Sequence of chain 1.D:
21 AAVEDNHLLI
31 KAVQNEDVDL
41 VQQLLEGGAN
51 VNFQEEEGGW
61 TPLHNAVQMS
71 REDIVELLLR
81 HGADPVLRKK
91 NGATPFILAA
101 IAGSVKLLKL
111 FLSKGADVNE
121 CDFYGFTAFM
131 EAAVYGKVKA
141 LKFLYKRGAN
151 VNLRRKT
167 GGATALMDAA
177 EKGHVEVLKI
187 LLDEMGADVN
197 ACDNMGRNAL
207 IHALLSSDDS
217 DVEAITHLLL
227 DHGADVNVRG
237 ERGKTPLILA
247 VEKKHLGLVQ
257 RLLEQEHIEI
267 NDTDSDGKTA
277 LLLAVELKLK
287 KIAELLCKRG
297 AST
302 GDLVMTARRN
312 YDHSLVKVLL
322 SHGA

The small molecule below binds the protein below.
Small molecule (SMILES): Nc1ncnc2c1ncn2[C@@H]1O[C@H](CO[P](=O)(O)O[C@@H]2[C@H](O)[C@@H](CO[P](=O)(O)O[C@@H]3[C@H](O)[C@@H](COP(=O)(O)O)O[C@H]3n3cnc4c(N)ncnc43)O[C@H]2n2cnc3c(N)ncnc32)[C@@H](O)[C@H]1O

Binding-site contacts:
Ligand atom N7 contacts residue PHE126 of chain 1.D at 3.7 Å.
Ligand atom N6 contacts residue GLU131 of chain 1.D at 2.9 Å (salt-bridge).
Ligand atom N29 contacts residue TRP60 of chain 1.D at 3.3 Å (h-bond).
Ligand atom C25 contacts residue TRP60 of chain 1.D at 3.4 Å (hydrophobic).
Ligand atom C2 contacts residue PHE126 of chain 1.D at 3.7 Å (hydrophobic).
Ligand atom N1 contacts residue GLU131 of chain 1.D at 2.4 Å (salt-bridge).
Ligand atom ON' contacts residue GLU57 of chain 1.D at 3.6 Å.
Ligand atom C5 contacts residue PHE126 of chain 1.D at 3.4 Å (hydrophobic).
Ligand atom C28 contacts residue TRP60 of chain 1.D at 3.3 Å (hydrophobic).
Ligand atom OM' contacts residue GLU57 of chain 1.D at 3.6 Å (salt-bridge).
Ligand atom N26 contacts residue ASN65 of chain 1.D at 2.8 Å (h-bond).
Ligand atom OO' contacts residue GLY58 of chain 1.D at 3.1 Å.
Ligand atom N16 contacts residue TYR135 of chain 1.D at 3.6 Å.
Ligand atom N11 contacts residue TYR135 of chain 1.D at 2.4 Å (h-bond).
Ligand atom C6 contacts residue PHE126 of chain 1.D at 3.5 Å (hydrophobic).
Ligand atom O5' contacts residue PHE126 of chain 1.D at 3.6 Å.
Ligand atom N3 contacts residue PHE126 of chain 1.D at 3.6 Å.
Ligand atom C12 contacts residue TYR135 of chain 1.D at 3.2 Å (hydrophobic).
Ligand atom O2P contacts residue ARG155 of chain 1.D at 2.7 Å (salt-bridge).
Ligand atom N21 contacts residue GLN68 of chain 1.D at 2.9 Å (h-bond).
Ligand atom C2 contacts residue ASP122 of chain 1.D at 3.5 Å.
Ligand atom OP' contacts residue TRP60 of chain 1.D at 3.5 Å (h-bond).
Ligand atom C28 contacts residue GLU55 of chain 1.D at 3.5 Å.
Ligand atom C26 contacts residue GLN68 of chain 1.D at 3.5 Å.
Ligand atom N21 contacts residue TRP60 of chain 1.D at 3.5 Å.
Ligand atom C2 contacts residue GLU131 of chain 1.D at 3.3 Å.
Ligand atom N27 contacts residue TRP60 of chain 1.D at 3.5 Å.
Ligand atom N26 contacts residue GLN68 of chain 1.D at 2.8 Å (h-bond).
Ligand atom O3P contacts residue ARG155 of chain 1.D at 2.9 Å (salt-bridge).
Ligand atom C6 contacts residue GLU131 of chain 1.D at 3.4 Å.
Ligand atom OLP contacts residue LYS89 of chain 1.D at 2.6 Å (salt-bridge).
Ligand atom OO' contacts residue TRP60 of chain 1.D at 3.5 Å (h-bond).
Ligand atom C4 contacts residue PHE126 of chain 1.D at 3.5 Å (hydrophobic).
Ligand atom N23 contacts residue TRP60 of chain 1.D at 3.7 Å.
Ligand atom O4' contacts residue PHE126 of chain 1.D at 3.5 Å.
Ligand atom OLP contacts residue TRP60 of chain 1.D at 3.0 Å (h-bond).
Ligand atom C16 contacts residue TYR135 of chain 1.D at 3.4 Å (hydrophobic).
Ligand atom C26 contacts residue TRP60 of chain 1.D at 3.7 Å (hydrophobic).
Ligand atom C22 contacts residue TRP60 of chain 1.D at 3.5 Å (hydrophobic).
Ligand atom C24 contacts residue TRP60 of chain 1.D at 3.3 Å (hydrophobic).